Binding-site contacts:
Ligand atom O4 contacts residue HIS53 of chain 1.D at 4.2 Å.
Ligand atom O7 contacts residue HIS55 of chain 1.D at 3.3 Å (h-bond).
Ligand atom O7 contacts residue MN1 of chain 1.Q at 2.3 Å.
Ligand atom C6 contacts residue VAL42 of chain 1.D at 4.1 Å (hydrophobic).
Ligand atom O4 contacts residue LEU61 of chain 1.D at 4.1 Å.
Ligand atom C5 contacts residue MN1 of chain 1.Q at 3.2 Å.
Ligand atom O4 contacts residue MN1 of chain 1.Q at 3.4 Å.
Ligand atom C6 contacts residue ALA108 of chain 1.D at 4.2 Å (hydrophobic).
Ligand atom O7 contacts residue GLN59 of chain 1.D at 2.6 Å (h-bond).
Ligand atom C9 contacts residue ALA40 of chain 1.D at 4.3 Å (hydrophobic).
Ligand atom C6 contacts residue GLN59 of chain 1.D at 4.1 Å.
Ligand atom C2 contacts residue VAL42 of chain 1.D at 4.2 Å (hydrophobic).
Ligand atom C9 contacts residue ALA108 of chain 1.D at 4.3 Å (hydrophobic).
Ligand atom C5 contacts residue THR50 of chain 1.D at 4.2 Å.
Ligand atom O4 contacts residue ALA96 of chain 1.D at 4.4 Å.
Ligand atom C5 contacts residue HIS106 of chain 1.D at 3.9 Å.
Ligand atom C8 contacts residue TRP120 of chain 1.D at 4.4 Å (hydrophobic).
Ligand atom O4 contacts residue THR50 of chain 1.D at 3.8 Å.
Ligand atom C5 contacts residue ALA108 of chain 1.D at 4.5 Å (hydrophobic).
Ligand atom O4 contacts residue HIS106 of chain 1.D at 3.3 Å.
Ligand atom O7 contacts residue HIS53 of chain 1.D at 3.1 Å (h-bond).
Ligand atom C6 contacts residue THR50 of chain 1.D at 4.4 Å.
Ligand atom C5 contacts residue HIS53 of chain 1.D at 3.9 Å.
Ligand atom C2 contacts residue PHE19 of chain 1.D at 4.4 Å (hydrophobic).
Ligand atom O4 contacts residue GLN59 of chain 1.D at 4.0 Å.
Ligand atom C5 contacts residue GLN59 of chain 1.D at 3.4 Å.
Ligand atom C3 contacts residue GLN59 of chain 1.D at 4.2 Å.
Ligand atom C6 contacts residue HIS106 of chain 1.D at 3.9 Å.
Ligand atom C9 contacts residue GLN110 of chain 1.D at 3.6 Å.
Ligand atom C8 contacts residue VAL118 of chain 1.D at 4.5 Å (hydrophobic).
Ligand atom C10 contacts residue ILE25 of chain 1.D at 4.3 Å (hydrophobic).

Sequence of chain 1.D:
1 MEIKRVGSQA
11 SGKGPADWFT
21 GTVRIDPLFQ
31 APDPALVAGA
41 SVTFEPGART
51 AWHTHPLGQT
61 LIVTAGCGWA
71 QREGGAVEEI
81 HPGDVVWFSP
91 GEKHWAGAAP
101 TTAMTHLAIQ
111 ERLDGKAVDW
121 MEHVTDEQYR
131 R

This small molecule binds to this protein.
Small molecule (SMILES): C[N+](C)(C)CCCC(=O)O